Sequence of chain 1.D:
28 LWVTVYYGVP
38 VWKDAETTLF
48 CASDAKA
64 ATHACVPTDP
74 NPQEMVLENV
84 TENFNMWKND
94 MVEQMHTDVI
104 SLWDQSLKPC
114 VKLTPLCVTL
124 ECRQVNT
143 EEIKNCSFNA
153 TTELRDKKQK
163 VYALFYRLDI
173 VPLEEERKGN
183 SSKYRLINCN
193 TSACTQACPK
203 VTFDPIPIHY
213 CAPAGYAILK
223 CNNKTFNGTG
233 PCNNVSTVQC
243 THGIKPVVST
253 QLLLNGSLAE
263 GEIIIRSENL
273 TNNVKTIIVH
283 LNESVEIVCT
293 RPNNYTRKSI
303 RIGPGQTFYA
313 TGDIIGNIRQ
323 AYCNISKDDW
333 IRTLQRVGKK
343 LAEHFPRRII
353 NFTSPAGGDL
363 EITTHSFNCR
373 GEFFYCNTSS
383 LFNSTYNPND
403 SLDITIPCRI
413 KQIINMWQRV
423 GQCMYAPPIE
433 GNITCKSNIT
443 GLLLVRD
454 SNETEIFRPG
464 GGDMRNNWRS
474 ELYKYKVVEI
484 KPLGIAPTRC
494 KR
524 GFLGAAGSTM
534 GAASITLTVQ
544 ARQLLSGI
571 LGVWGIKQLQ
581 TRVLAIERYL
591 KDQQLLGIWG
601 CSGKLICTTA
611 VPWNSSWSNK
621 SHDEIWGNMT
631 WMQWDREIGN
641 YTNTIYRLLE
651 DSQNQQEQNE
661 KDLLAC

Binding-site contacts:
Ligand atom O7 contacts residue ASN640 of chain 1.D at 3.4 Å (h-bond).
Ligand atom C3 contacts residue ASN640 of chain 1.D at 3.8 Å.
Ligand atom C7 contacts residue GLU637 of chain 1.D at 4.2 Å.
Ligand atom C8 contacts residue ASN640 of chain 1.D at 3.5 Å.
Ligand atom C4 contacts residue ASN640 of chain 1.D at 4.2 Å.
Ligand atom C2 contacts residue ASN640 of chain 1.D at 2.5 Å.
Ligand atom C1 contacts residue ASN640 of chain 1.D at 1.5 Å.
Ligand atom C7 contacts residue ASN640 of chain 1.D at 3.2 Å.
Ligand atom N2 contacts residue ASN640 of chain 1.D at 2.8 Å (h-bond).
Ligand atom O5 contacts residue ASN640 of chain 1.D at 2.4 Å (h-bond).
Ligand atom O7 contacts residue TYR641 of chain 1.D at 3.5 Å (h-bond).
Ligand atom C8 contacts residue ARG636 of chain 1.D at 4.0 Å.
Ligand atom C8 contacts residue TYR641 of chain 1.D at 3.5 Å (hydrophobic).
Ligand atom C7 contacts residue TYR641 of chain 1.D at 4.2 Å (hydrophobic).
Ligand atom C8 contacts residue ILE638 of chain 1.D at 3.9 Å (hydrophobic).
Ligand atom C8 contacts residue GLY639 of chain 1.D at 3.8 Å.
Ligand atom N2 contacts residue ARG636 of chain 1.D at 4.3 Å.
Ligand atom C5 contacts residue ASN640 of chain 1.D at 3.7 Å.
Ligand atom C8 contacts residue GLU637 of chain 1.D at 3.0 Å.

The small molecule below binds the protein below.
Small molecule (SMILES): CC(=O)N[C@@H]1[C@@H](O)[C@H](O)[C@@H](CO)O[C@H]1O